Binding-site contacts:
Ligand atom N4 contacts residue PHE44 of chain 1.A at 3.5 Å.
Ligand atom C5 contacts residue LEU115 of chain 1.A at 3.5 Å (hydrophobic).
Ligand atom C14 contacts residue VAL180 of chain 1.A at 3.7 Å (hydrophobic).
Ligand atom C1 contacts residue SER116 of chain 1.A at 3.9 Å.
Ligand atom N6 contacts residue GLU77 of chain 1.A at 2.9 Å (salt-bridge).
Ligand atom N6 contacts residue PHE112 of chain 1.A at 3.2 Å.
Ligand atom C5 contacts residue SER116 of chain 1.A at 3.9 Å.
Ligand atom N6 contacts residue ASP181 of chain 1.A at 3.3 Å (salt-bridge).
Ligand atom N5 contacts residue GLU77 of chain 1.A at 3.9 Å.
Ligand atom C14 contacts residue LYS62 of chain 1.A at 3.8 Å.
Ligand atom C8 contacts residue VAL96 of chain 1.A at 3.9 Å (hydrophobic).
Ligand atom C6 contacts residue ALA60 of chain 1.A at 3.6 Å (hydrophobic).
Ligand atom C1 contacts residue LEU168 of chain 1.A at 3.9 Å (hydrophobic).
Ligand atom N3 contacts residue LEU168 of chain 1.A at 3.8 Å.
Ligand atom N5 contacts residue LYS62 of chain 1.A at 2.9 Å (salt-bridge).
Ligand atom O1 contacts residue LEU168 of chain 1.A at 3.4 Å.
Ligand atom C15 contacts residue PHE112 of chain 1.A at 3.7 Å (hydrophobic).
Ligand atom C8 contacts residue PHE112 of chain 1.A at 3.8 Å (hydrophobic).
Ligand atom C17 contacts residue GLU165 of chain 1.A at 3.6 Å.
Ligand atom C13 contacts residue LYS62 of chain 1.A at 3.6 Å.
Ligand atom C14 contacts residue GLU77 of chain 1.A at 3.9 Å.
Ligand atom C18 contacts residue ASN166 of chain 1.A at 3.6 Å.
Ligand atom C5 contacts residue ILE39 of chain 1.A at 3.8 Å (hydrophobic).
Ligand atom C14 contacts residue PHE112 of chain 1.A at 3.8 Å (hydrophobic).
Ligand atom C6 contacts residue LEU168 of chain 1.A at 3.6 Å (hydrophobic).
Ligand atom C14 contacts residue ASP181 of chain 1.A at 3.6 Å.
Ligand atom N6 contacts residue LYS62 of chain 1.A at 3.9 Å.
Ligand atom C15 contacts residue VAL180 of chain 1.A at 3.6 Å (hydrophobic).
Ligand atom N5 contacts residue ASP181 of chain 1.A at 3.5 Å.
Ligand atom N2 contacts residue LEU115 of chain 1.A at 3.2 Å (h-bond).
Ligand atom C17 contacts residue VAL180 of chain 1.A at 3.9 Å (hydrophobic).
Ligand atom C11 contacts residue VAL180 of chain 1.A at 3.9 Å (hydrophobic).
Ligand atom N2 contacts residue ALA60 of chain 1.A at 3.8 Å.
Ligand atom N1 contacts residue LEU168 of chain 1.A at 3.7 Å.
Ligand atom N4 contacts residue ASP181 of chain 1.A at 3.1 Å (salt-bridge).
Ligand atom C7 contacts residue ALA60 of chain 1.A at 3.8 Å (hydrophobic).
Ligand atom C7 contacts residue GLU113 of chain 1.A at 3.3 Å.
Ligand atom C3 contacts residue ILE39 of chain 1.A at 3.9 Å (hydrophobic).
Ligand atom N4 contacts residue LYS62 of chain 1.A at 3.5 Å (salt-bridge).
Ligand atom C10 contacts residue LEU168 of chain 1.A at 3.5 Å (hydrophobic).

A protein and the small-molecule ligand that binds it are described below.
Small molecule (SMILES): Cc1nc2ccc(-c3cc(N)nc(N)c3)nc2n1C[C@@H](C)Oc1ccccc1

Sequence of chain 1.A:
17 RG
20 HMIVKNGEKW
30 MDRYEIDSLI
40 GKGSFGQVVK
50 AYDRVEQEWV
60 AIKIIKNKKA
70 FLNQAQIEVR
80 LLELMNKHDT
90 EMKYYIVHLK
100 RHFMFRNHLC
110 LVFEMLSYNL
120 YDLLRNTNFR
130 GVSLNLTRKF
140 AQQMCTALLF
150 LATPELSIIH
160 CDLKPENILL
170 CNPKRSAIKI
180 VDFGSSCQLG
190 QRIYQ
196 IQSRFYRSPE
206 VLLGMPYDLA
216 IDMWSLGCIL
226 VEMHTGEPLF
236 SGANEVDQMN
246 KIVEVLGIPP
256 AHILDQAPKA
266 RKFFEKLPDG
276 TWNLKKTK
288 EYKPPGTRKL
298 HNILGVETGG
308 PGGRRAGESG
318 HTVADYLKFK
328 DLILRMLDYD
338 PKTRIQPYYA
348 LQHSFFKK